Sequence of chain 1.A:
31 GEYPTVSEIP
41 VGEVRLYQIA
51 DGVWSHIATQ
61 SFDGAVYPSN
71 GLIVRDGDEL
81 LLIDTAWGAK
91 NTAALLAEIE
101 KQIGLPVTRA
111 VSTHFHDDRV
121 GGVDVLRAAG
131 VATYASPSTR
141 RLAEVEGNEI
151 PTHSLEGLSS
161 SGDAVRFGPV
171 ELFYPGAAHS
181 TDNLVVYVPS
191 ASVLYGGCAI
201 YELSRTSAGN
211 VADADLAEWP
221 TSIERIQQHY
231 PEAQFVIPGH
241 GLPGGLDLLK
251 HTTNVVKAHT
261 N

Binding-site contacts:
Ligand atom C14 contacts residue ASP118 of chain 1.A at 3.9 Å.
Ligand atom O09 contacts residue GLY209 of chain 1.A at 3.4 Å.
Ligand atom C01 contacts residue HIS240 of chain 1.A at 3.6 Å.
Ligand atom F21 contacts residue PHE62 of chain 1.A at 3.9 Å.
Ligand atom C07 contacts residue ASN210 of chain 1.A at 3.6 Å.
Ligand atom C15 contacts residue PHE62 of chain 1.A at 3.7 Å (hydrophobic).
Ligand atom C04 contacts residue PHE62 of chain 1.A at 3.8 Å (hydrophobic).
Ligand atom C18 contacts residue PHE62 of chain 1.A at 3.8 Å (hydrophobic).
Ligand atom C02 contacts residue HIS240 of chain 1.A at 3.3 Å.
Ligand atom CL contacts residue ASP117 of chain 1.A at 3.6 Å.
Ligand atom O09 contacts residue ASN210 of chain 1.A at 2.8 Å (h-bond).
Ligand atom C13 contacts residue TRP87 of chain 1.A at 3.7 Å (hydrophobic).
Ligand atom C13 contacts residue PHE62 of chain 1.A at 3.8 Å (hydrophobic).
Ligand atom C04 contacts residue ZN1 of chain 1.B at 4.0 Å.
Ligand atom C01 contacts residue TYR67 of chain 1.A at 3.7 Å (hydrophobic).
Ligand atom O11 contacts residue ZN1 of chain 1.C at 3.8 Å.
Ligand atom O08 contacts residue HIS179 of chain 1.A at 3.1 Å.
Ligand atom C16 contacts residue PHE62 of chain 1.A at 3.9 Å (hydrophobic).
Ligand atom C06 contacts residue GOL1 of chain 1.F at 3.8 Å.
Ligand atom C03 contacts residue HIS240 of chain 1.A at 3.7 Å.
Ligand atom C10 contacts residue PHE62 of chain 1.A at 4.0 Å (hydrophobic).
Ligand atom C03 contacts residue PHE62 of chain 1.A at 3.5 Å (hydrophobic).
Ligand atom C14 contacts residue ZN1 of chain 1.C at 4.0 Å.
Ligand atom O11 contacts residue HIS179 of chain 1.A at 3.5 Å.
Ligand atom C04 contacts residue HIS240 of chain 1.A at 4.0 Å.
Ligand atom N12 contacts residue PHE62 of chain 1.A at 3.8 Å.
Ligand atom CL contacts residue ASP118 of chain 1.A at 3.3 Å.
Ligand atom CL contacts residue TRP87 of chain 1.A at 3.4 Å.
Ligand atom O11 contacts residue ASN210 of chain 1.A at 3.0 Å (h-bond).
Ligand atom C19 contacts residue PHE62 of chain 1.A at 3.5 Å (hydrophobic).
Ligand atom C10 contacts residue ASN210 of chain 1.A at 4.0 Å.
Ligand atom O08 contacts residue ASN210 of chain 1.A at 3.8 Å.
Ligand atom C20 contacts residue PHE62 of chain 1.A at 3.5 Å (hydrophobic).
Ligand atom C17 contacts residue PHE62 of chain 1.A at 3.9 Å (hydrophobic).
Ligand atom C02 contacts residue TRP87 of chain 1.A at 3.7 Å (hydrophobic).
Ligand atom C03 contacts residue TRP87 of chain 1.A at 4.1 Å (hydrophobic).
Ligand atom C14 contacts residue HIS116 of chain 1.A at 3.6 Å.
Ligand atom C02 contacts residue PHE62 of chain 1.A at 3.8 Å (hydrophobic).
Ligand atom F21 contacts residue ASN210 of chain 1.A at 2.9 Å.
Ligand atom C06 contacts residue HIS240 of chain 1.A at 4.0 Å.

This small molecule binds to this protein.
Small molecule (SMILES): O=C(O)c1cccc2c1C(=O)N(Cc1c(F)cccc1Cl)C2